Sequence of chain 1.C:
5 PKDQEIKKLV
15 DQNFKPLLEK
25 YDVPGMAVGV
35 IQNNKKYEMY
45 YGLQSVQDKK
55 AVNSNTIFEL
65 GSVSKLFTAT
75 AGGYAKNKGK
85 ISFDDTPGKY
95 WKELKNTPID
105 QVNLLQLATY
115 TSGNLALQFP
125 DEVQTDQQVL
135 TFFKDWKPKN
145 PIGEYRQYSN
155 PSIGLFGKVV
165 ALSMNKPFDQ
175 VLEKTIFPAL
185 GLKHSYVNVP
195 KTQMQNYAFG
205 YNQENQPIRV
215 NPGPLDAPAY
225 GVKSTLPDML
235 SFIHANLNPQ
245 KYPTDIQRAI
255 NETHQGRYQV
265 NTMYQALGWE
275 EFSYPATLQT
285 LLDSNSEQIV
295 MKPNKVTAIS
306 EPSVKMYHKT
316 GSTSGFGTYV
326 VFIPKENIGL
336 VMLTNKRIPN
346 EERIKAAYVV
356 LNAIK

Binding-site contacts:
Ligand atom O13 contacts residue THR315 of chain 1.C at 2.8 Å (h-bond).
Ligand atom O13 contacts residue SER317 of chain 1.C at 4.0 Å.
Ligand atom O10 contacts residue LYS314 of chain 1.C at 2.7 Å (salt-bridge).
Ligand atom C1 contacts residue TYR152 of chain 1.C at 3.7 Å (hydrophobic).
Ligand atom C10 contacts residue ARG342 of chain 1.C at 3.4 Å.
Ligand atom O11 contacts residue ARG342 of chain 1.C at 3.3 Å (salt-bridge).
Ligand atom O13 contacts residue GLY316 of chain 1.C at 3.6 Å.
Ligand atom C7 contacts residue GLN122 of chain 1.C at 4.1 Å.
Ligand atom N8 contacts residue GLN122 of chain 1.C at 2.9 Å (h-bond).
Ligand atom P8 contacts residue THR315 of chain 1.C at 3.7 Å.
Ligand atom C6 contacts residue SER317 of chain 1.C at 4.2 Å.
Ligand atom O4 contacts residue SER66 of chain 1.C at 2.5 Å (h-bond).
Ligand atom O10 contacts residue THR315 of chain 1.C at 3.6 Å.
Ligand atom C1 contacts residue SER66 of chain 1.C at 2.2 Å.
Ligand atom O4 contacts residue GLY316 of chain 1.C at 3.8 Å.
Ligand atom O12 contacts residue ARG342 of chain 1.C at 3.2 Å (salt-bridge).
Ligand atom P8 contacts residue TYR152 of chain 1.C at 3.7 Å.
Ligand atom C1 contacts residue LYS69 of chain 1.C at 3.6 Å.
Ligand atom O2 contacts residue SER66 of chain 1.C at 2.5 Å (h-bond).
Ligand atom O10 contacts residue TYR152 of chain 1.C at 2.4 Å (h-bond).
Ligand atom B1 contacts residue SER317 of chain 1.C at 4.0 Å.
Ligand atom N9 contacts residue ASN154 of chain 1.C at 3.3 Å (h-bond).
Ligand atom P8 contacts residue SER66 of chain 1.C at 3.4 Å.
Ligand atom O4 contacts residue SER317 of chain 1.C at 3.5 Å (h-bond).
Ligand atom O4 contacts residue THR315 of chain 1.C at 4.1 Å.
Ligand atom N8 contacts residue ASN154 of chain 1.C at 4.1 Å.
Ligand atom O4 contacts residue TYR152 of chain 1.C at 4.0 Å.
Ligand atom P8 contacts residue LYS314 of chain 1.C at 4.0 Å.
Ligand atom N5 contacts residue SER66 of chain 1.C at 3.6 Å (h-bond).
Ligand atom O9 contacts residue TYR152 of chain 1.C at 3.5 Å.
Ligand atom B1 contacts residue SER66 of chain 1.C at 1.4 Å.
Ligand atom N9 contacts residue GLN122 of chain 1.C at 3.5 Å (h-bond).
Ligand atom O2 contacts residue GLY316 of chain 1.C at 4.0 Å.
Ligand atom C1 contacts residue ASN154 of chain 1.C at 4.0 Å.
Ligand atom O9 contacts residue SER66 of chain 1.C at 4.2 Å.
Ligand atom O10 contacts residue SER66 of chain 1.C at 3.0 Å (h-bond).
Ligand atom B1 contacts residue LYS69 of chain 1.C at 3.9 Å.
Ligand atom O2 contacts residue GLY65 of chain 1.C at 3.5 Å.
Ligand atom B1 contacts residue TYR152 of chain 1.C at 3.7 Å.
Ligand atom O2 contacts residue SER317 of chain 1.C at 2.8 Å (h-bond).

A small-molecule ligand and the protein it binds are described below.
Small molecule (SMILES): O=C(O)c1cn(CB(O)OP(=O)(O)O)nn1